Sequence of chain 1.I:
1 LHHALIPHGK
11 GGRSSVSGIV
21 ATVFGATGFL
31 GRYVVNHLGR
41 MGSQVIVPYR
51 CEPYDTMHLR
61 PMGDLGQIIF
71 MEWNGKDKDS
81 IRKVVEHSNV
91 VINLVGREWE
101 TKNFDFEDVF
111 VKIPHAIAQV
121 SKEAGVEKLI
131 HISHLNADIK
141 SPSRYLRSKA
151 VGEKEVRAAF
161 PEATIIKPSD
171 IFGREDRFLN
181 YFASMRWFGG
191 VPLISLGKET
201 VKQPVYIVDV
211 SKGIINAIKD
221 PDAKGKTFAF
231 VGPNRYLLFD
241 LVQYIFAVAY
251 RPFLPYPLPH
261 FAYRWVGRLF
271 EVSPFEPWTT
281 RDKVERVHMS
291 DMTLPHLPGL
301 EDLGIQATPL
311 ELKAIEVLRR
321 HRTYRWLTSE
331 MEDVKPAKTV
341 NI

A small-molecule ligand and the protein it binds are described below.
Small molecule (SMILES): COC1=C(OC)C(=O)C(C/C=C(/C)CCC=C(C)CC/C=C(/C)CC/C=C(\C)CC/C=C(\C)CC/C=C(\C)CC/C=C(/C)CCC=C(C)CCC=C(C)CCC=C(C)C)=C(C)C1=O

Binding-site contacts:
Ligand atom C13 contacts residue TRP187 of chain 1.I at 4.4 Å (hydrophobic).
Ligand atom CM3 contacts residue ASN180 of chain 1.I at 4.2 Å.
Ligand atom O1 contacts residue TRP278 of chain 1.I at 4.2 Å.
Ligand atom C11 contacts residue TRP187 of chain 1.I at 4.5 Å (hydrophobic).
Ligand atom O4 contacts residue ASN180 of chain 1.I at 4.2 Å.
Ligand atom O3 contacts residue ARG177 of chain 1.I at 4.5 Å.
Ligand atom C9 contacts residue TRP187 of chain 1.I at 4.3 Å (hydrophobic).
Ligand atom C3 contacts residue SER184 of chain 1.I at 4.4 Å.
Ligand atom C8 contacts residue TRP278 of chain 1.I at 3.7 Å (hydrophobic).
Ligand atom CM5 contacts residue SER184 of chain 1.I at 3.6 Å.
Ligand atom C7 contacts residue TRP278 of chain 1.I at 3.4 Å (hydrophobic).
Ligand atom C1 contacts residue TRP278 of chain 1.I at 4.4 Å (hydrophobic).
Ligand atom C15 contacts residue TRP187 of chain 1.I at 3.4 Å (hydrophobic).
Ligand atom C11 contacts residue TRP278 of chain 1.I at 4.5 Å (hydrophobic).
Ligand atom C14 contacts residue TRP187 of chain 1.I at 4.3 Å (hydrophobic).
Ligand atom C10 contacts residue TRP187 of chain 1.I at 3.4 Å (hydrophobic).
Ligand atom C5 contacts residue SER184 of chain 1.I at 4.0 Å.
Ligand atom C6 contacts residue TRP278 of chain 1.I at 4.0 Å (hydrophobic).
Ligand atom CM3 contacts residue SER184 of chain 1.I at 4.2 Å.
Ligand atom C4 contacts residue SER184 of chain 1.I at 3.7 Å.
Ligand atom C12 contacts residue TRP187 of chain 1.I at 3.7 Å (hydrophobic).
Ligand atom O4 contacts residue TYR181 of chain 1.I at 4.3 Å.
Ligand atom C15 contacts residue PHE188 of chain 1.I at 3.6 Å (hydrophobic).
Ligand atom CM5 contacts residue TRP278 of chain 1.I at 4.2 Å (hydrophobic).
Ligand atom O4 contacts residue SER184 of chain 1.I at 3.5 Å (h-bond).